Sequence of chain 1.A:
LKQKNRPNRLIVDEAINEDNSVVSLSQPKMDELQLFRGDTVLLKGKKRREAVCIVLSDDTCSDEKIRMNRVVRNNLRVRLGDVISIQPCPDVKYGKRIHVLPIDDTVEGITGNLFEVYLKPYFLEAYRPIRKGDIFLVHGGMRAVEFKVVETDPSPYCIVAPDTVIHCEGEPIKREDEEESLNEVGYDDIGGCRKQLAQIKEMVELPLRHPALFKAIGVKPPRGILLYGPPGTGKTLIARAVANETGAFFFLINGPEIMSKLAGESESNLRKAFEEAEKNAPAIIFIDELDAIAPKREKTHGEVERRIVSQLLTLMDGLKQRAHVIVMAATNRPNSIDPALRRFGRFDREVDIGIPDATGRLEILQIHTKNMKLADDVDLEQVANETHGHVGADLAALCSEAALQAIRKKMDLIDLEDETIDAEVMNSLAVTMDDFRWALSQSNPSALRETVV

Sequence of chain 1.B:
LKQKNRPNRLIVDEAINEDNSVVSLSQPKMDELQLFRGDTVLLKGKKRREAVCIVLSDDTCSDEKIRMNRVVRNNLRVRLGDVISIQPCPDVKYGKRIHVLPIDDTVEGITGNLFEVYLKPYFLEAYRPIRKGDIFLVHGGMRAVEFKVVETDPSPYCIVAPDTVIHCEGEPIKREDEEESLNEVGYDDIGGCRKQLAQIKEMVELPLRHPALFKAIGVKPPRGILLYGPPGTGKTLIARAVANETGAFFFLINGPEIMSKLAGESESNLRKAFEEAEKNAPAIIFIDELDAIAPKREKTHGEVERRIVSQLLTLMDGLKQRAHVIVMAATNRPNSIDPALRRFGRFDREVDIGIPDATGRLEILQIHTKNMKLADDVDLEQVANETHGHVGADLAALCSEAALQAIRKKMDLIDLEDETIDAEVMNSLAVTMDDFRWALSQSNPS

Binding-site contacts:
Ligand atom O2G contacts residue MG1 of chain 1.D at 2.1 Å.
Ligand atom PG contacts residue MG1 of chain 1.D at 3.2 Å.
Ligand atom O1A contacts residue THR252 of chain 1.A at 3.3 Å (h-bond).
Ligand atom PB contacts residue MG1 of chain 1.D at 3.2 Å.
Ligand atom O1B contacts residue LYS251 of chain 1.A at 3.0 Å (salt-bridge).
Ligand atom O2A contacts residue THR252 of chain 1.A at 3.6 Å.
Ligand atom C8 contacts residue GLY408 of chain 1.A at 3.4 Å.
Ligand atom C8 contacts residue ALA409 of chain 1.A at 3.6 Å (hydrophobic).
Ligand atom O2B contacts residue MG1 of chain 1.D at 2.0 Å.
Ligand atom C4 contacts residue LEU253 of chain 1.A at 3.5 Å (hydrophobic).
Ligand atom O3B contacts residue GLY248 of chain 1.A at 3.0 Å (h-bond).
Ligand atom O1A contacts residue LEU253 of chain 1.A at 2.9 Å (h-bond).
Ligand atom C2' contacts residue HIS384 of chain 1.A at 3.4 Å.
Ligand atom O1B contacts residue THR249 of chain 1.A at 3.0 Å (h-bond).
Ligand atom N7 contacts residue GLY408 of chain 1.A at 3.5 Å.
Ligand atom O3G contacts residue LYS251 of chain 1.A at 2.9 Å (salt-bridge).
Ligand atom N1 contacts residue GLY207 of chain 1.A at 2.9 Å (h-bond).
Ligand atom O1B contacts residue GLY248 of chain 1.A at 3.6 Å (h-bond).
Ligand atom O2B contacts residue THR252 of chain 1.A at 2.9 Å (h-bond).
Ligand atom O3G contacts residue ASN348 of chain 1.A at 3.1 Å (h-bond).
Ligand atom O1A contacts residue GLY250 of chain 1.A at 3.1 Å.
Ligand atom N6 contacts residue THR249 of chain 1.A at 3.5 Å (h-bond).
Ligand atom O1A contacts residue LYS251 of chain 1.A at 3.5 Å (salt-bridge).
Ligand atom C6 contacts residue GLY207 of chain 1.A at 3.6 Å.
Ligand atom O4' contacts residue ALA409 of chain 1.A at 3.2 Å.
Ligand atom N7 contacts residue GLY250 of chain 1.A at 3.2 Å.
Ligand atom O3A contacts residue GLY248 of chain 1.A at 3.4 Å.
Ligand atom C2 contacts residue LEU253 of chain 1.A at 3.5 Å (hydrophobic).
Ligand atom C2 contacts residue ASP205 of chain 1.A at 3.4 Å.
Ligand atom N3 contacts residue HIS384 of chain 1.A at 3.0 Å.
Ligand atom C8 contacts residue GLY248 of chain 1.A at 3.4 Å.
Ligand atom O2' contacts residue HIS384 of chain 1.A at 2.5 Å (h-bond).
Ligand atom PB contacts residue LYS251 of chain 1.A at 3.6 Å.
Ligand atom N7 contacts residue THR249 of chain 1.A at 3.3 Å (h-bond).
Ligand atom O1B contacts residue GLY250 of chain 1.A at 2.8 Å (h-bond).
Ligand atom N9 contacts residue GLY408 of chain 1.A at 3.5 Å.
Ligand atom N3 contacts residue LEU253 of chain 1.A at 3.5 Å.
Ligand atom N6 contacts residue GLY207 of chain 1.A at 2.8 Å (h-bond).
Ligand atom O3B contacts residue MG1 of chain 1.D at 3.3 Å.
Ligand atom C5 contacts residue LEU253 of chain 1.A at 3.6 Å (hydrophobic).

This small molecule binds to this protein.
Small molecule (SMILES): Nc1ncnc2c1ncn2[C@@H]1O[C@H](COP(=O)(O)OP(=O)(O)OP(O)(O)=S)[C@@H](O)[C@H]1O